Binding-site contacts:
Ligand atom C8 contacts residue PHE101 of chain 1.C at 3.7 Å (hydrophobic).
Ligand atom CP1 contacts residue LEU94 of chain 1.C at 3.9 Å (hydrophobic).
Ligand atom C8 contacts residue LEU97 of chain 1.C at 3.7 Å (hydrophobic).
Ligand atom O1 contacts residue ASN50 of chain 1.D at 2.7 Å (h-bond).
Ligand atom C3 contacts residue ASN50 of chain 1.D at 3.5 Å.
Ligand atom O2 contacts residue TYR99 of chain 1.C at 3.8 Å.
Ligand atom C3 contacts residue TRP33 of chain 1.D at 3.9 Å (hydrophobic).
Ligand atom C3 contacts residue PHE101 of chain 1.C at 3.7 Å (hydrophobic).
Ligand atom CP6 contacts residue LEU94 of chain 1.C at 3.7 Å (hydrophobic).
Ligand atom C9 contacts residue LEU97 of chain 1.C at 2.9 Å (hydrophobic).
Ligand atom C2 contacts residue ASN35 of chain 1.D at 3.3 Å.
Ligand atom CR2 contacts residue TYR37 of chain 1.C at 3.7 Å (hydrophobic).
Ligand atom C2 contacts residue PHE101 of chain 1.C at 3.6 Å (hydrophobic).
Ligand atom O4 contacts residue LYS99 of chain 1.D at 2.7 Å (salt-bridge).
Ligand atom CR4 contacts residue HIS31 of chain 1.C at 3.7 Å.
Ligand atom CP3 contacts residue VAL107 of chain 1.D at 3.9 Å (hydrophobic).
Ligand atom O1 contacts residue TRP33 of chain 1.D at 3.3 Å.
Ligand atom N1 contacts residue LYS99 of chain 1.D at 3.7 Å.
Ligand atom CP4 contacts residue TRP109 of chain 1.D at 3.7 Å (hydrophobic).
Ligand atom N2 contacts residue HIS96 of chain 1.C at 3.2 Å (h-bond).
Ligand atom N1 contacts residue PHE101 of chain 1.C at 3.5 Å.
Ligand atom O2 contacts residue PHE101 of chain 1.C at 3.6 Å.
Ligand atom C3 contacts residue ASN35 of chain 1.D at 3.9 Å.
Ligand atom O3 contacts residue HIS96 of chain 1.C at 2.7 Å (h-bond).
Ligand atom C8 contacts residue HIS96 of chain 1.C at 3.8 Å.
Ligand atom O1 contacts residue PHE101 of chain 1.C at 3.9 Å.
Ligand atom CP5 contacts residue PHE103 of chain 1.C at 3.9 Å (hydrophobic).
Ligand atom CR1 contacts residue TYR37 of chain 1.C at 3.4 Å (hydrophobic).
Ligand atom CP3 contacts residue VAL97 of chain 1.D at 3.7 Å (hydrophobic).
Ligand atom CP5 contacts residue LEU94 of chain 1.C at 3.8 Å (hydrophobic).
Ligand atom CR6 contacts residue TYR37 of chain 1.C at 3.6 Å (hydrophobic).
Ligand atom C4 contacts residue TRP33 of chain 1.D at 3.4 Å (hydrophobic).
Ligand atom O1 contacts residue ASN35 of chain 1.D at 3.0 Å (h-bond).
Ligand atom C8 contacts residue TYR99 of chain 1.C at 3.4 Å (hydrophobic).
Ligand atom C6 contacts residue TYR37 of chain 1.C at 3.7 Å (hydrophobic).
Ligand atom CR5 contacts residue LEU97 of chain 1.C at 3.8 Å (hydrophobic).
Ligand atom CP3 contacts residue PHE41 of chain 1.C at 3.7 Å (hydrophobic).
Ligand atom CR3 contacts residue TYR37 of chain 1.C at 3.7 Å (hydrophobic).
Ligand atom C1 contacts residue PHE101 of chain 1.C at 3.9 Å (hydrophobic).
Ligand atom CR6 contacts residue HIS96 of chain 1.C at 3.5 Å.

Sequence of chain 1.D:
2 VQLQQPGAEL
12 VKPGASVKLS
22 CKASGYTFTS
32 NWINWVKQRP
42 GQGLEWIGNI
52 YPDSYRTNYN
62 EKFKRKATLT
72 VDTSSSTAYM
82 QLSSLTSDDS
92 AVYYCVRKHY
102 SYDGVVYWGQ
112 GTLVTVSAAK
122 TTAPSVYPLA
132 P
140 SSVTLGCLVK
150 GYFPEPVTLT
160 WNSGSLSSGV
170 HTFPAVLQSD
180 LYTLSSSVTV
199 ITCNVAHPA

The small molecule below binds the protein below.
Small molecule (SMILES): O=C(O)CCCC(=O)N[C@H](Cc1ccccc1)[P](=O)(O)OCC(=O)NCCc1ccccc1

Sequence of chain 1.C:
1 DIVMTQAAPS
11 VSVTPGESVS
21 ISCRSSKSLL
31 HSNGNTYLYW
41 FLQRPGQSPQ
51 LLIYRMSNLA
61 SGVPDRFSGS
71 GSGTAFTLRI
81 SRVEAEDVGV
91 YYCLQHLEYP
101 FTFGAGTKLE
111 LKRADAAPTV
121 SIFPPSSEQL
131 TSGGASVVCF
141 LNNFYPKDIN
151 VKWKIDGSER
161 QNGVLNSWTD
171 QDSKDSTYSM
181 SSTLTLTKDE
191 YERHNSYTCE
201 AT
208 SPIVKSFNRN